The small molecule below binds the protein below.
Small molecule (SMILES): CC(=O)N[C@H]1[C@H](O[C@H]2[C@H](O)[C@@H](NC(C)=O)CO[C@@H]2CO)O[C@H](CO)[C@@H](O)[C@@H]1O

Binding-site contacts:
Ligand atom O5 contacts residue ASN503 of chain 1.A at 2.2 Å (h-bond).
Ligand atom C5 contacts residue ASN503 of chain 1.A at 3.4 Å.
Ligand atom N2 contacts residue ASN503 of chain 1.A at 2.9 Å (h-bond).
Ligand atom C3 contacts residue ASN503 of chain 1.A at 3.7 Å.
Ligand atom C2 contacts residue ASN503 of chain 1.A at 2.5 Å.
Ligand atom C1 contacts residue ASN503 of chain 1.A at 1.2 Å.
Ligand atom C7 contacts residue ASN503 of chain 1.A at 4.2 Å.
Ligand atom C4 contacts residue ASN503 of chain 1.A at 4.1 Å.

Sequence of chain 1.A:
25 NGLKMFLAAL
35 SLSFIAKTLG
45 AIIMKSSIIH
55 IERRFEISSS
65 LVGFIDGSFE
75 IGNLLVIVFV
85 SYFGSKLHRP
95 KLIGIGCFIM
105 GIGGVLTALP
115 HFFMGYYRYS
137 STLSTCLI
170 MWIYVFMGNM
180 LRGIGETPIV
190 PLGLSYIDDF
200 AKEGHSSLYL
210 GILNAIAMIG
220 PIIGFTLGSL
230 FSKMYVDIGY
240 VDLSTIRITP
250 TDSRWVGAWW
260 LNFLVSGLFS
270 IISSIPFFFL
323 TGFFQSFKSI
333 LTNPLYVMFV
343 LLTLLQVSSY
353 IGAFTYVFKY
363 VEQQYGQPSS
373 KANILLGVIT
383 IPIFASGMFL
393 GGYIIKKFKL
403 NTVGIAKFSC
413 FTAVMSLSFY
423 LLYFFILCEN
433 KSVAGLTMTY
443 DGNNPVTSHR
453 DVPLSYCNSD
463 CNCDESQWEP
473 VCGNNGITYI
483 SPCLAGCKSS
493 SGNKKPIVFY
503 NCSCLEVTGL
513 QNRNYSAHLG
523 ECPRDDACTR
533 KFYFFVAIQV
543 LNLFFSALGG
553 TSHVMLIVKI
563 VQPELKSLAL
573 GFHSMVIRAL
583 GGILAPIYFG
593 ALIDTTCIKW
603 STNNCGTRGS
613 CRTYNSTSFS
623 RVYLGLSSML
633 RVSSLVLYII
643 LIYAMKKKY